Binding-site contacts:
Ligand atom C1 contacts residue ASN19 of chain 59.Z at 1.9 Å.
Ligand atom N2 contacts residue ASN19 of chain 59.Z at 4.0 Å.
Ligand atom C2 contacts residue ASN19 of chain 59.Z at 3.4 Å.
Ligand atom C5 contacts residue ASN19 of chain 59.Z at 3.4 Å.
Ligand atom C3 contacts residue ASN19 of chain 59.Z at 4.4 Å.
Ligand atom O7 contacts residue ASN19 of chain 59.Z at 4.5 Å.
Ligand atom O5 contacts residue ASN19 of chain 59.Z at 2.2 Å (h-bond).
Ligand atom C6 contacts residue ASN19 of chain 59.Z at 4.1 Å.
Ligand atom O6 contacts residue ASN19 of chain 59.Z at 4.5 Å.

A small-molecule ligand and the protein it binds are described below.
Small molecule (SMILES): CC(=O)N[C@H]1[C@H](O[C@H]2[C@H](O)[C@@H](NC(C)=O)CO[C@@H]2CO)O[C@H](CO)[C@@H](O)[C@@H]1O

Sequence of chain 59.Z:
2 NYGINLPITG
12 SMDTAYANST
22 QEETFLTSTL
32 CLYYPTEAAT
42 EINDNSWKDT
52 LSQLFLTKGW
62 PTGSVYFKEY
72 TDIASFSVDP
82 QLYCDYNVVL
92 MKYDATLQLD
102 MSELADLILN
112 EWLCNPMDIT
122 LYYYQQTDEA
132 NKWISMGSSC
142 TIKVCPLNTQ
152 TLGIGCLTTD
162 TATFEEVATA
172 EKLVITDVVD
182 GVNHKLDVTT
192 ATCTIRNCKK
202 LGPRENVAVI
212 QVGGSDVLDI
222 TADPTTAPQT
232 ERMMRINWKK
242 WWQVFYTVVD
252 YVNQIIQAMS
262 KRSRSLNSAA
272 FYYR